Binding-site contacts:
Ligand atom C02 contacts residue LYS182 of chain 1.B at 3.5 Å.
Ligand atom C09 contacts residue GLY190 of chain 1.B at 3.6 Å.
Ligand atom C15 contacts residue ZN1 of chain 1.J at 3.3 Å.
Ligand atom C11 contacts residue SER188 of chain 1.B at 3.7 Å.
Ligand atom O01 contacts residue HIS160 of chain 1.B at 3.2 Å.
Ligand atom O01 contacts residue LYS182 of chain 1.B at 3.5 Å (salt-bridge).
Ligand atom C13 contacts residue GLY190 of chain 1.B at 3.9 Å.
Ligand atom O01 contacts residue ZN1 of chain 1.J at 2.1 Å.
Ligand atom C09 contacts residue LYS182 of chain 1.B at 3.8 Å.
Ligand atom O03 contacts residue GLY190 of chain 1.B at 3.6 Å.
Ligand atom C08 contacts residue GLY190 of chain 1.B at 3.7 Å.
Ligand atom C10 contacts residue LYS182 of chain 1.B at 3.9 Å.
Ligand atom C15 contacts residue HIS221 of chain 1.B at 3.8 Å.
Ligand atom O03 contacts residue HIS221 of chain 1.B at 3.8 Å.
Ligand atom C11 contacts residue GLY190 of chain 1.B at 3.8 Å.
Ligand atom C06 contacts residue ASN191 of chain 1.B at 3.6 Å.
Ligand atom C02 contacts residue HIS160 of chain 1.B at 3.7 Å.
Ligand atom N16 contacts residue ZN1 of chain 1.J at 3.8 Å.
Ligand atom C02 contacts residue ASN191 of chain 1.B at 3.9 Å.
Ligand atom C02 contacts residue HIS221 of chain 1.B at 3.2 Å.
Ligand atom O03 contacts residue LYS182 of chain 1.B at 2.8 Å (salt-bridge).
Ligand atom C10 contacts residue GLY190 of chain 1.B at 3.7 Å.
Ligand atom N17 contacts residue HIS221 of chain 1.B at 3.0 Å (h-bond).
Ligand atom O01 contacts residue CYS179 of chain 1.B at 3.1 Å.
Ligand atom O03 contacts residue ASN191 of chain 1.B at 3.0 Å (h-bond).
Ligand atom O01 contacts residue HIS221 of chain 1.B at 3.0 Å (h-bond).
Ligand atom N17 contacts residue ZN1 of chain 1.J at 2.3 Å.
Ligand atom C07 contacts residue ILE6 of chain 1.B at 3.7 Å (hydrophobic).
Ligand atom N16 contacts residue TRP64 of chain 1.B at 3.3 Å.
Ligand atom C04 contacts residue ASN191 of chain 1.B at 3.9 Å.
Ligand atom C08 contacts residue ILE6 of chain 1.B at 3.9 Å (hydrophobic).
Ligand atom C12 contacts residue SER188 of chain 1.B at 3.8 Å.
Ligand atom C12 contacts residue GLY190 of chain 1.B at 3.9 Å.
Ligand atom C04 contacts residue ZN1 of chain 1.J at 3.0 Å.
Ligand atom C02 contacts residue ZN1 of chain 1.J at 3.0 Å.
Ligand atom C04 contacts residue HIS221 of chain 1.B at 3.2 Å.
Ligand atom N17 contacts residue ASP95 of chain 1.B at 3.4 Å (salt-bridge).
Ligand atom C05 contacts residue ASN191 of chain 1.B at 3.9 Å.
Ligand atom N16 contacts residue ASP95 of chain 1.B at 3.5 Å.
Ligand atom C15 contacts residue ASP95 of chain 1.B at 3.8 Å.

A protein and the small-molecule ligand that binds it are described below.
Small molecule (SMILES): Nc1nc(C(=O)O)c(CCc2ccccc2)s1

Sequence of chain 1.B:
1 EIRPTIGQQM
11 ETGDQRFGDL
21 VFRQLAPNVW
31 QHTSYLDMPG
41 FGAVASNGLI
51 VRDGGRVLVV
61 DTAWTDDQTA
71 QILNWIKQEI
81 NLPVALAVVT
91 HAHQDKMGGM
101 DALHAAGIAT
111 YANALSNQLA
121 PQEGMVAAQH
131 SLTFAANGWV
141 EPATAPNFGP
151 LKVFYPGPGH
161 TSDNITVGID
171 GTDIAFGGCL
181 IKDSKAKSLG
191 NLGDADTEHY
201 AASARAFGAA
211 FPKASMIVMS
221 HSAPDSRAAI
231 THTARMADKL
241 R